Binding-site contacts:
Ligand atom C09 contacts residue VAL91 of chain 1.A at 3.9 Å (hydrophobic).
Ligand atom C12 contacts residue VAL641 of chain 1.A at 3.4 Å (hydrophobic).
Ligand atom C04 contacts residue VAL91 of chain 1.A at 3.9 Å (hydrophobic).
Ligand atom O13 contacts residue VAL641 of chain 1.A at 3.2 Å.
Ligand atom O21 contacts residue VAL641 of chain 1.A at 2.8 Å (h-bond).
Ligand atom C18 contacts residue LEU154 of chain 1.A at 4.1 Å (hydrophobic).
Ligand atom C02 contacts residue ILE640 of chain 1.A at 3.7 Å (hydrophobic).
Ligand atom N11 contacts residue VAL641 of chain 1.A at 4.1 Å.
Ligand atom O13 contacts residue ASN536 of chain 1.A at 4.0 Å.
Ligand atom C20 contacts residue TYR185 of chain 1.A at 3.9 Å (hydrophobic).
Ligand atom C17 contacts residue LEU154 of chain 1.A at 3.8 Å (hydrophobic).
Ligand atom C03 contacts residue ILE640 of chain 1.A at 3.6 Å (hydrophobic).
Ligand atom C02 contacts residue ALA576 of chain 1.A at 4.0 Å (hydrophobic).
Ligand atom O13 contacts residue VAL91 of chain 1.A at 3.9 Å.
Ligand atom O21 contacts residue ILE640 of chain 1.A at 3.0 Å (h-bond).
Ligand atom O22 contacts residue ASN152 of chain 1.A at 3.1 Å (h-bond).
Ligand atom C10 contacts residue VAL91 of chain 1.A at 3.7 Å (hydrophobic).
Ligand atom C18 contacts residue TYR185 of chain 1.A at 3.4 Å (hydrophobic).
Ligand atom C17 contacts residue VAL177 of chain 1.A at 4.0 Å (hydrophobic).
Ligand atom C04 contacts residue ILE640 of chain 1.A at 3.9 Å (hydrophobic).
Ligand atom C03 contacts residue VAL155 of chain 1.A at 3.6 Å (hydrophobic).
Ligand atom C15 contacts residue LEU154 of chain 1.A at 3.7 Å (hydrophobic).
Ligand atom C16 contacts residue VAL177 of chain 1.A at 3.6 Å (hydrophobic).
Ligand atom C19 contacts residue TYR185 of chain 1.A at 3.7 Å (hydrophobic).
Ligand atom C20 contacts residue VAL641 of chain 1.A at 3.9 Å (hydrophobic).
Ligand atom C05 contacts residue ILE640 of chain 1.A at 3.9 Å (hydrophobic).
Ligand atom C14 contacts residue VAL641 of chain 1.A at 3.9 Å (hydrophobic).
Ligand atom C16 contacts residue LEU154 of chain 1.A at 3.7 Å (hydrophobic).
Ligand atom C17 contacts residue TYR185 of chain 1.A at 4.1 Å (hydrophobic).
Ligand atom N11 contacts residue VAL91 of chain 1.A at 3.9 Å.
Ligand atom C01 contacts residue ALA576 of chain 1.A at 3.9 Å (hydrophobic).
Ligand atom C16 contacts residue CYS181 of chain 1.A at 3.5 Å (hydrophobic).
Ligand atom C12 contacts residue VAL91 of chain 1.A at 4.0 Å (hydrophobic).
Ligand atom O22 contacts residue ILE640 of chain 1.A at 3.4 Å.
Ligand atom C05 contacts residue VAL91 of chain 1.A at 3.8 Å (hydrophobic).
Ligand atom O21 contacts residue TYR185 of chain 1.A at 3.4 Å (h-bond).
Ligand atom C20 contacts residue ILE640 of chain 1.A at 3.7 Å (hydrophobic).
Ligand atom O21 contacts residue GLY639 of chain 1.A at 3.8 Å.
Ligand atom C02 contacts residue VAL155 of chain 1.A at 3.5 Å (hydrophobic).
Ligand atom C19 contacts residue VAL641 of chain 1.A at 4.1 Å (hydrophobic).

Sequence of chain 1.A:
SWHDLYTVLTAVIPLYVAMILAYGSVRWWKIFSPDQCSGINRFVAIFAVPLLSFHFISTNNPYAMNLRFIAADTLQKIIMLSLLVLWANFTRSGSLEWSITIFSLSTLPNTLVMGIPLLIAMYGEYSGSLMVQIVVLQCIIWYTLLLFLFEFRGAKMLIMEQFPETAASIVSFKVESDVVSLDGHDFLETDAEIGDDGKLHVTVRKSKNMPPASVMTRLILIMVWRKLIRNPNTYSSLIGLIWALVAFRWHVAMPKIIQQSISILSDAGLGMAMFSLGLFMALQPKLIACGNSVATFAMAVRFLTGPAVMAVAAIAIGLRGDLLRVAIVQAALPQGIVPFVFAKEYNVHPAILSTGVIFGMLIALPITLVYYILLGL

A small-molecule ligand and the protein it binds are described below.
Small molecule (SMILES): O=C(O)c1ccccc1C(=O)Nc1cccc2ccccc12